Binding-site contacts:
Ligand atom O3 contacts residue LYS192 of chain 1.A at 3.7 Å.
Ligand atom N2 contacts residue ASN149 of chain 1.A at 2.9 Å (h-bond).
Ligand atom C1 contacts residue ASN149 of chain 1.A at 1.4 Å.
Ligand atom N2 contacts residue LYS192 of chain 1.A at 4.5 Å.
Ligand atom C7 contacts residue ASN149 of chain 1.A at 3.6 Å.
Ligand atom O7 contacts residue PHE212 of chain 1.A at 4.4 Å.
Ligand atom O7 contacts residue LYS196 of chain 1.A at 2.8 Å (salt-bridge).
Ligand atom C1 contacts residue SER211 of chain 1.A at 4.2 Å.
Ligand atom O5 contacts residue ASN149 of chain 1.A at 2.3 Å (h-bond).
Ligand atom N2 contacts residue LYS213 of chain 1.A at 4.3 Å.
Ligand atom C2 contacts residue ASN149 of chain 1.A at 2.5 Å.
Ligand atom N2 contacts residue ILE194 of chain 1.A at 4.4 Å.
Ligand atom O7 contacts residue LYS192 of chain 1.A at 3.9 Å.
Ligand atom O7 contacts residue ILE194 of chain 1.A at 4.1 Å.
Ligand atom C7 contacts residue LYS196 of chain 1.A at 3.4 Å.
Ligand atom C7 contacts residue LYS192 of chain 1.A at 4.3 Å.
Ligand atom C4 contacts residue ASN149 of chain 1.A at 4.2 Å.
Ligand atom C8 contacts residue LYS192 of chain 1.A at 4.0 Å.
Ligand atom C1 contacts residue ILE194 of chain 1.A at 4.2 Å (hydrophobic).
Ligand atom C5 contacts residue SER211 of chain 1.A at 4.4 Å.
Ligand atom C8 contacts residue ASP190 of chain 1.A at 4.2 Å.
Ligand atom C2 contacts residue ILE194 of chain 1.A at 4.0 Å (hydrophobic).
Ligand atom O4 contacts residue ILE194 of chain 1.A at 3.4 Å.
Ligand atom C7 contacts residue SER211 of chain 1.A at 4.2 Å.
Ligand atom C7 contacts residue ILE194 of chain 1.A at 4.4 Å (hydrophobic).
Ligand atom C5 contacts residue ASN149 of chain 1.A at 3.6 Å.
Ligand atom C3 contacts residue ASN149 of chain 1.A at 3.8 Å.
Ligand atom O7 contacts residue SER211 of chain 1.A at 3.1 Å.
Ligand atom C4 contacts residue ILE194 of chain 1.A at 4.5 Å (hydrophobic).
Ligand atom C8 contacts residue LYS213 of chain 1.A at 3.7 Å.
Ligand atom O7 contacts residue ASN149 of chain 1.A at 3.9 Å.
Ligand atom C8 contacts residue LYS196 of chain 1.A at 3.4 Å.
Ligand atom C8 contacts residue SER211 of chain 1.A at 4.3 Å.
Ligand atom O6 contacts residue LYS192 of chain 1.A at 4.1 Å.
Ligand atom C8 contacts residue PHE212 of chain 1.A at 4.4 Å (hydrophobic).

Sequence of chain 1.A:
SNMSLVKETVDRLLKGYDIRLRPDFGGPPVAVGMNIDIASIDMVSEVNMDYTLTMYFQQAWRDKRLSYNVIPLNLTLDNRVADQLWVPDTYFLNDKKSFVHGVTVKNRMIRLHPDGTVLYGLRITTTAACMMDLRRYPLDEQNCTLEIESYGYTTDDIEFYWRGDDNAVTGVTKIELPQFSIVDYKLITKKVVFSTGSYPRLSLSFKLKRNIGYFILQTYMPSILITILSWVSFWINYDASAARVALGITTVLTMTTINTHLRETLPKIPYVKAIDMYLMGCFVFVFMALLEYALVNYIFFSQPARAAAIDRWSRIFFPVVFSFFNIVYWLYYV

A small-molecule ligand and the protein it binds are described below.
Small molecule (SMILES): CC(=O)N[C@H]1[C@H](O[C@H]2[C@H](O)[C@@H](NC(C)=O)CO[C@@H]2CO)O[C@H](CO)[C@@H](O[C@@H]2O[C@H](CO)[C@@H](O)[C@H](O)[C@@H]2O)[C@@H]1O